Sequence of chain 53.G:
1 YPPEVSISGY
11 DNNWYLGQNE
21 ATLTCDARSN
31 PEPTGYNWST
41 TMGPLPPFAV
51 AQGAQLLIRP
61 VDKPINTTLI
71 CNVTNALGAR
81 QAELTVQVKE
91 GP

Binding-site contacts:
Ligand atom N2 contacts residue GLN81 of chain 53.G at 4.3 Å.
Ligand atom C7 contacts residue GLN81 of chain 53.G at 3.8 Å.
Ligand atom C5 contacts residue ASN72 of chain 53.G at 3.7 Å.
Ligand atom C2 contacts residue ASN72 of chain 53.G at 2.6 Å.
Ligand atom N2 contacts residue ASN72 of chain 53.G at 3.2 Å (h-bond).
Ligand atom C6 contacts residue THR74 of chain 53.G at 3.7 Å.
Ligand atom C1 contacts residue ASN72 of chain 53.G at 1.5 Å.
Ligand atom C5 contacts residue THR74 of chain 53.G at 3.9 Å.
Ligand atom O5 contacts residue ASN72 of chain 53.G at 2.4 Å (h-bond).
Ligand atom C1 contacts residue ALA79 of chain 53.G at 4.3 Å (hydrophobic).
Ligand atom O5 contacts residue THR74 of chain 53.G at 4.0 Å.
Ligand atom O7 contacts residue GLN81 of chain 53.G at 3.9 Å.
Ligand atom C3 contacts residue ASN72 of chain 53.G at 4.0 Å.
Ligand atom C4 contacts residue ASN72 of chain 53.G at 4.3 Å.
Ligand atom C7 contacts residue ASN72 of chain 53.G at 3.5 Å.
Ligand atom C8 contacts residue GLN81 of chain 53.G at 3.2 Å.
Ligand atom O7 contacts residue ASN72 of chain 53.G at 3.3 Å (h-bond).

The protein below binds the small molecule below.
Small molecule (SMILES): CC(=O)N[C@@H]1[C@@H](O)[C@H](O)[C@@H](CO)O[C@H]1O